A protein and the small-molecule ligand that binds it are described below.
Small molecule (SMILES): CC(=O)N[C@@H]1[C@@H](O)[C@H](O)[C@@H](CO)O[C@H]1O

Binding-site contacts:
Ligand atom C5 contacts residue ASN288 of chain 2.D at 3.6 Å.
Ligand atom C3 contacts residue ASN288 of chain 2.D at 3.8 Å.
Ligand atom C1 contacts residue ILE286 of chain 2.D at 3.8 Å (hydrophobic).
Ligand atom C4 contacts residue ASN288 of chain 2.D at 4.2 Å.
Ligand atom N2 contacts residue ASN288 of chain 2.D at 2.7 Å (h-bond).
Ligand atom C7 contacts residue THR317 of chain 2.D at 4.3 Å.
Ligand atom C8 contacts residue THR317 of chain 2.D at 4.0 Å.
Ligand atom C7 contacts residue SER316 of chain 2.D at 3.7 Å.
Ligand atom C5 contacts residue ILE286 of chain 2.D at 4.1 Å (hydrophobic).
Ligand atom C8 contacts residue MET315 of chain 2.D at 4.2 Å (hydrophobic).
Ligand atom O5 contacts residue ASN288 of chain 2.D at 2.4 Å (h-bond).
Ligand atom C8 contacts residue SER316 of chain 2.D at 3.7 Å.
Ligand atom C1 contacts residue ASN288 of chain 2.D at 1.5 Å.
Ligand atom O6 contacts residue ILE286 of chain 2.D at 3.8 Å.
Ligand atom N2 contacts residue SER316 of chain 2.D at 4.4 Å.
Ligand atom C7 contacts residue ASN288 of chain 2.D at 3.5 Å.
Ligand atom O7 contacts residue THR317 of chain 2.D at 3.7 Å.
Ligand atom O7 contacts residue ASN288 of chain 2.D at 4.0 Å.
Ligand atom O6 contacts residue ARG563 of chain 2.D at 3.4 Å (salt-bridge).
Ligand atom C6 contacts residue ILE286 of chain 2.D at 4.5 Å (hydrophobic).
Ligand atom O5 contacts residue ILE286 of chain 2.D at 3.6 Å.
Ligand atom C6 contacts residue ARG563 of chain 2.D at 4.0 Å.
Ligand atom O6 contacts residue ASP645 of chain 2.D at 4.4 Å.
Ligand atom C2 contacts residue ASN288 of chain 2.D at 2.4 Å.
Ligand atom O7 contacts residue SER316 of chain 2.D at 3.9 Å.

Sequence of chain 2.D:
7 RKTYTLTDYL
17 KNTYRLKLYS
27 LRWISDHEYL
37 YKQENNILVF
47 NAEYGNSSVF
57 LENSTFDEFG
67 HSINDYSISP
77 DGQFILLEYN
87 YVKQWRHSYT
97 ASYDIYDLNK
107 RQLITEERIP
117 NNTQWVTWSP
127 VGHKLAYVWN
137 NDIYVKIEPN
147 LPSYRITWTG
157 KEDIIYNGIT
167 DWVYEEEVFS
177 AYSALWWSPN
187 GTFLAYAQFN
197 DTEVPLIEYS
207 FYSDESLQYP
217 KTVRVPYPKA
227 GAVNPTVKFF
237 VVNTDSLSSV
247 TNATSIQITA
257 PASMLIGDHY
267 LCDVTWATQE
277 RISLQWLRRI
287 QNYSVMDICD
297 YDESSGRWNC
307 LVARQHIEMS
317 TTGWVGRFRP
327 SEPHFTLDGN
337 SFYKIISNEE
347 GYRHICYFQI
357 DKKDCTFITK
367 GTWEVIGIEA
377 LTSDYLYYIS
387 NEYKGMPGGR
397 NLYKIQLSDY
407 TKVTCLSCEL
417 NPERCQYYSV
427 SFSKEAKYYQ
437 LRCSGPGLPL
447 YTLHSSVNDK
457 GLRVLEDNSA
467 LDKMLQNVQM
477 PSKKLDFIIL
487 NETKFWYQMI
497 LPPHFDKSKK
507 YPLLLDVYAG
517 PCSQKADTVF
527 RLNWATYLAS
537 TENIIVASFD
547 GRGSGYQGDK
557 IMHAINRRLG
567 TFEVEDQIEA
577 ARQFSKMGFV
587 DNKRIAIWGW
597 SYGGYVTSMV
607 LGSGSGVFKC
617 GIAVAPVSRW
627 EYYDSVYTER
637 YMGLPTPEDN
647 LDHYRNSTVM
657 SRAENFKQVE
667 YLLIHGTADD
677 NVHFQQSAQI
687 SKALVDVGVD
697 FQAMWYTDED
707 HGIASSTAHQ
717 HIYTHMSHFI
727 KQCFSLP